A small-molecule ligand and the protein it binds are described below.
Small molecule (SMILES): Nc1ncnc2c1ncn2[C@H]1C[C@H](O)[C@@H](COP(=O)(O)O)O1

Sequence of chain 1.FA:
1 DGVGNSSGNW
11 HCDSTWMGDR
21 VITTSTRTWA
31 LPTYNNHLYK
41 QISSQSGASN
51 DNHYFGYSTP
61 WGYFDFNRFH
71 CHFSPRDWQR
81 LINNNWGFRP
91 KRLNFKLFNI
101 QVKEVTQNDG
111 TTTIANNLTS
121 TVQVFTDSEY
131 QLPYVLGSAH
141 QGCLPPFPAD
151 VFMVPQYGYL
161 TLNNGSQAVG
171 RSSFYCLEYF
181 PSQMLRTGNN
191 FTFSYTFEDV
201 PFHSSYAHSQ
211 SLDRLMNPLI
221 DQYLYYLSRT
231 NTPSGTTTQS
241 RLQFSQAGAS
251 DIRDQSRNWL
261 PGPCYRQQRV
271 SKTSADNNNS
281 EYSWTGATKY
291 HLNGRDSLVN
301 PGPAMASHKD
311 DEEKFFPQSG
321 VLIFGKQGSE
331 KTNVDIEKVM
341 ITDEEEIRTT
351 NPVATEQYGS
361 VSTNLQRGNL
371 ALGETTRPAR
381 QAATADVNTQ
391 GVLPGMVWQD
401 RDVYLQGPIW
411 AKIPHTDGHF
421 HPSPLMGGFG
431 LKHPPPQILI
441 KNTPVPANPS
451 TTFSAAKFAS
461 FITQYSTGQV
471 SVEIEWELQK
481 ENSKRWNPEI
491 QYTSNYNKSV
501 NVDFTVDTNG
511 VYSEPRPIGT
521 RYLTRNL

Binding-site contacts:
Ligand atom C6 contacts residue SER423 of chain 1.FA at 4.2 Å.
Ligand atom P contacts residue HIS421 of chain 1.FA at 3.6 Å.
Ligand atom N1 contacts residue PRO422 of chain 1.FA at 3.6 Å.
Ligand atom O5' contacts residue PRO422 of chain 1.FA at 3.8 Å.
Ligand atom C2 contacts residue VAL200 of chain 1.FA at 4.4 Å (hydrophobic).
Ligand atom N6 contacts residue GLY430 of chain 1.FA at 3.0 Å (h-bond).
Ligand atom N7 contacts residue SER423 of chain 1.FA at 4.0 Å.
Ligand atom N9 contacts residue PRO422 of chain 1.FA at 4.3 Å.
Ligand atom N6 contacts residue PRO422 of chain 1.FA at 3.2 Å (h-bond).
Ligand atom C8 contacts residue HIS421 of chain 1.FA at 3.8 Å.
Ligand atom N7 contacts residue PRO201 of chain 1.FA at 4.1 Å.
Ligand atom N6 contacts residue PHE429 of chain 1.FA at 4.1 Å.
Ligand atom O4' contacts residue HIS421 of chain 1.FA at 4.2 Å.
Ligand atom C1' contacts residue PRO201 of chain 1.FA at 4.3 Å (hydrophobic).
Ligand atom C6 contacts residue GLY430 of chain 1.FA at 3.9 Å.
Ligand atom N3 contacts residue PRO201 of chain 1.FA at 4.0 Å.
Ligand atom C5 contacts residue PRO201 of chain 1.FA at 4.0 Å (hydrophobic).
Ligand atom C2 contacts residue PRO201 of chain 1.FA at 4.2 Å (hydrophobic).
Ligand atom C8 contacts residue PRO201 of chain 1.FA at 3.9 Å (hydrophobic).
Ligand atom P contacts residue PHE420 of chain 1.FA at 4.2 Å.
Ligand atom O1P contacts residue HIS421 of chain 1.FA at 4.1 Å.
Ligand atom N7 contacts residue HIS421 of chain 1.FA at 4.0 Å.
Ligand atom C6 contacts residue VAL200 of chain 1.FA at 4.2 Å (hydrophobic).
Ligand atom N1 contacts residue VAL200 of chain 1.FA at 3.9 Å.
Ligand atom C3' contacts residue PRO422 of chain 1.FA at 3.7 Å (hydrophobic).
Ligand atom C4 contacts residue PRO422 of chain 1.FA at 4.2 Å (hydrophobic).
Ligand atom C4 contacts residue PRO201 of chain 1.FA at 3.9 Å (hydrophobic).
Ligand atom O5' contacts residue PHE420 of chain 1.FA at 4.2 Å.
Ligand atom N9 contacts residue PRO201 of chain 1.FA at 3.8 Å.
Ligand atom N3 contacts residue PRO422 of chain 1.FA at 4.4 Å.
Ligand atom C2 contacts residue GLY430 of chain 1.FA at 3.6 Å.
Ligand atom N1 contacts residue GLY430 of chain 1.FA at 2.9 Å (h-bond).
Ligand atom C6 contacts residue PRO201 of chain 1.FA at 4.3 Å (hydrophobic).
Ligand atom N6 contacts residue SER423 of chain 1.FA at 3.5 Å.
Ligand atom O5' contacts residue HIS421 of chain 1.FA at 3.0 Å (h-bond).
Ligand atom C5' contacts residue HIS421 of chain 1.FA at 3.7 Å.
Ligand atom O1P contacts residue HIS419 of chain 1.FA at 4.3 Å.
Ligand atom C5 contacts residue PRO422 of chain 1.FA at 4.0 Å (hydrophobic).
Ligand atom C6 contacts residue PRO422 of chain 1.FA at 3.4 Å (hydrophobic).
Ligand atom N6 contacts residue PRO424 of chain 1.FA at 4.1 Å.